A protein and the small-molecule ligand that binds it are described below.
Small molecule (SMILES): CC(=O)N[C@H]1[C@H](O[C@H]2[C@H](O)[C@@H](NC(C)=O)CO[C@@H]2CO)O[C@H](CO)[C@@H](O)[C@@H]1O

Sequence of chain 2.A:
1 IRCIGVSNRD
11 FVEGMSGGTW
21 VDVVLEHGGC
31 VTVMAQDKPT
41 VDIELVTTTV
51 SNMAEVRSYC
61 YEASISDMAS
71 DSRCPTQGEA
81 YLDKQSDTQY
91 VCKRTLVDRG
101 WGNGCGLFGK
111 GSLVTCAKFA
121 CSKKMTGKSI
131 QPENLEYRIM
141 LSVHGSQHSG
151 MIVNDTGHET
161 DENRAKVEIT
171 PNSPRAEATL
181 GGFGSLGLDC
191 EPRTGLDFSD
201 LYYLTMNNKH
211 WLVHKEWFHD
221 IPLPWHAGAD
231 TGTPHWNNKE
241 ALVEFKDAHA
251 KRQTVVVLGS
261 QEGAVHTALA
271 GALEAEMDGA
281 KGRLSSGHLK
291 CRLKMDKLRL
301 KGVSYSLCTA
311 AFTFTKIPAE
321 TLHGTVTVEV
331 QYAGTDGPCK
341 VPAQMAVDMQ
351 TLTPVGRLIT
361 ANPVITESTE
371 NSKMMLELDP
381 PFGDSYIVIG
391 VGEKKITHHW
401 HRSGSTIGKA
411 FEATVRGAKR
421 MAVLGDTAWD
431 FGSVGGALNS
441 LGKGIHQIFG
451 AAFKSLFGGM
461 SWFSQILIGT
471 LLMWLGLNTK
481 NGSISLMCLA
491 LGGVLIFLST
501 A

Binding-site contacts:
Ligand atom C2 contacts residue ASN154 of chain 2.A at 4.0 Å.
Ligand atom O5 contacts residue ASN154 of chain 2.A at 4.0 Å.
Ligand atom N2 contacts residue THR156 of chain 2.A at 3.8 Å.
Ligand atom C2 contacts residue THR156 of chain 2.A at 3.9 Å.
Ligand atom C1 contacts residue THR156 of chain 2.A at 3.4 Å.
Ligand atom C7 contacts residue ASN154 of chain 2.A at 3.5 Å.
Ligand atom C5 contacts residue THR156 of chain 2.A at 4.3 Å.
Ligand atom C8 contacts residue ASN154 of chain 2.A at 3.9 Å.
Ligand atom O5 contacts residue THR156 of chain 2.A at 4.2 Å.
Ligand atom C1 contacts residue ASN154 of chain 2.A at 3.0 Å.
Ligand atom C1 contacts residue MET151 of chain 2.A at 4.4 Å (hydrophobic).
Ligand atom O7 contacts residue ASN154 of chain 2.A at 3.3 Å (h-bond).
Ligand atom C3 contacts residue THR156 of chain 2.A at 4.0 Å.
Ligand atom O7 contacts residue GLY150 of chain 2.A at 3.4 Å (h-bond).
Ligand atom N2 contacts residue ASN154 of chain 2.A at 3.8 Å.
Ligand atom C7 contacts residue GLY150 of chain 2.A at 4.3 Å.